Sequence of chain 1.B:
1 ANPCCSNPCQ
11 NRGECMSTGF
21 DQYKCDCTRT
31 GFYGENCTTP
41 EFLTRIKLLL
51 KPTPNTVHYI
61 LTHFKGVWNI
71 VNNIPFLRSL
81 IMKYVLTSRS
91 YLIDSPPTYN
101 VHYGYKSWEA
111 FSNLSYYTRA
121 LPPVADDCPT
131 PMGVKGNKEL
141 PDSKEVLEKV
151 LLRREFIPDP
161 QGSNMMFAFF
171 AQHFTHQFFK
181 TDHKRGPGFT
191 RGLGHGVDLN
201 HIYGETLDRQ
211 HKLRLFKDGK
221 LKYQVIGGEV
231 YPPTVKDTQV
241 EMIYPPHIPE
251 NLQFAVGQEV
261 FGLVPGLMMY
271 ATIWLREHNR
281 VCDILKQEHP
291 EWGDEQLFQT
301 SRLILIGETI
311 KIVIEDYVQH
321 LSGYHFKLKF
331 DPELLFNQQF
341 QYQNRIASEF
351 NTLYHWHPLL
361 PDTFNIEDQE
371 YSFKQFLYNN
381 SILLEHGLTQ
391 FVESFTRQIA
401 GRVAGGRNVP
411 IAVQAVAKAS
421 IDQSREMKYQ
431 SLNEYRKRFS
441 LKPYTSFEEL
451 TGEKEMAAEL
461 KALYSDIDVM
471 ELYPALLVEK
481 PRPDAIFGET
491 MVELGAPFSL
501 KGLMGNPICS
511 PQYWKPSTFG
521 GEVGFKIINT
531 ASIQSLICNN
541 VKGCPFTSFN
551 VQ

Sequence of chain 1.A:
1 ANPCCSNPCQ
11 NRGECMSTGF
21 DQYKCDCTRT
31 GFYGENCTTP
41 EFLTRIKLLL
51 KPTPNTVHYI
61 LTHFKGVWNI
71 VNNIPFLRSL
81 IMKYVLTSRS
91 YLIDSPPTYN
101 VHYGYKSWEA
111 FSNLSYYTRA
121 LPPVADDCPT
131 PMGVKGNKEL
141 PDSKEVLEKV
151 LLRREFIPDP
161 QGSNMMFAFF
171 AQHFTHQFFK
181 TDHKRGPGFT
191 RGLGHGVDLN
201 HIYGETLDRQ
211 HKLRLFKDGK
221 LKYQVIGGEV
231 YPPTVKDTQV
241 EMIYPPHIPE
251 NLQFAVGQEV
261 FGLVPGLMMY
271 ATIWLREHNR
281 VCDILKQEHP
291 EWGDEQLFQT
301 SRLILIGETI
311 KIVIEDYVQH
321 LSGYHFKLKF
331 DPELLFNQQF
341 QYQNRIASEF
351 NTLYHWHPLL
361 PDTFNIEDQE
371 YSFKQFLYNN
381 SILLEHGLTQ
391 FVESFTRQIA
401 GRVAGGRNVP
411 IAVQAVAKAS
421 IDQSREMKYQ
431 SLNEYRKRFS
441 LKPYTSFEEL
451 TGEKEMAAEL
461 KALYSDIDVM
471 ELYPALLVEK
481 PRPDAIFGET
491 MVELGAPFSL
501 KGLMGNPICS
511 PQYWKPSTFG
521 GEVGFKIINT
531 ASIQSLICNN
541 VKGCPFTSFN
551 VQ

A small-molecule ligand and the protein it binds are described below.
Small molecule (SMILES): CC(=O)N[C@@H]1[C@@H](O)[C@H](O)[C@@H](CO)O[C@H]1O

Binding-site contacts:
Ligand atom O7 contacts residue LEU207 of chain 1.B at 4.0 Å.
Ligand atom O4 contacts residue NAG1 of chain 1.L at 2.5 Å.
Ligand atom C1 contacts residue SER115 of chain 1.A at 4.2 Å.
Ligand atom C4 contacts residue LEU207 of chain 1.B at 4.4 Å (hydrophobic).
Ligand atom C4 contacts residue ARG185 of chain 1.A at 4.1 Å.
Ligand atom O4 contacts residue ARG185 of chain 1.A at 3.2 Å (salt-bridge).
Ligand atom C7 contacts residue ASN113 of chain 1.A at 3.7 Å.
Ligand atom N2 contacts residue ASN113 of chain 1.A at 3.3 Å (h-bond).
Ligand atom C1 contacts residue TYR116 of chain 1.A at 4.2 Å (hydrophobic).
Ligand atom C8 contacts residue ASN113 of chain 1.A at 4.3 Å.
Ligand atom C3 contacts residue ARG185 of chain 1.A at 4.1 Å.
Ligand atom C6 contacts residue TYR116 of chain 1.A at 3.6 Å (hydrophobic).
Ligand atom C2 contacts residue ASN113 of chain 1.A at 2.9 Å.
Ligand atom C3 contacts residue ASN113 of chain 1.A at 4.3 Å.
Ligand atom C6 contacts residue NAG1 of chain 1.L at 3.7 Å.
Ligand atom C4 contacts residue NAG1 of chain 1.L at 3.1 Å.
Ligand atom O6 contacts residue GLU109 of chain 1.A at 3.7 Å.
Ligand atom C3 contacts residue NAG1 of chain 1.L at 4.0 Å.
Ligand atom O5 contacts residue GLU109 of chain 1.A at 3.7 Å.
Ligand atom O7 contacts residue ASN113 of chain 1.A at 3.6 Å.
Ligand atom O5 contacts residue PHE189 of chain 1.A at 4.1 Å.
Ligand atom C1 contacts residue GLU109 of chain 1.A at 4.2 Å.
Ligand atom C1 contacts residue ASN113 of chain 1.A at 2.3 Å.
Ligand atom O3 contacts residue LEU207 of chain 1.B at 4.2 Å.
Ligand atom C5 contacts residue TYR116 of chain 1.A at 4.3 Å (hydrophobic).
Ligand atom C5 contacts residue ASN113 of chain 1.A at 4.1 Å.
Ligand atom O6 contacts residue TYR116 of chain 1.A at 3.0 Å (h-bond).
Ligand atom C2 contacts residue GLU109 of chain 1.A at 4.4 Å.
Ligand atom O6 contacts residue ASN113 of chain 1.A at 4.4 Å.
Ligand atom O3 contacts residue NAG1 of chain 1.L at 3.5 Å (h-bond).
Ligand atom O6 contacts residue LEU207 of chain 1.B at 4.0 Å.
Ligand atom O5 contacts residue TYR116 of chain 1.A at 3.6 Å.
Ligand atom C5 contacts residue NAG1 of chain 1.L at 3.9 Å.
Ligand atom C6 contacts residue PHE189 of chain 1.A at 4.3 Å (hydrophobic).
Ligand atom O5 contacts residue ASN113 of chain 1.A at 2.7 Å (h-bond).
Ligand atom C5 contacts residue PHE189 of chain 1.A at 4.1 Å (hydrophobic).